The small molecule below binds the protein below.
Small molecule (SMILES): Nc1ccn([C@@H]2O[C@H](CO[P](=O)(O)O[C@H]3[C@@H](O)[C@H](n4cnc5c(N)ncnc54)O[C@@H]3CO[P](=O)(O)O[C@H]3[C@@H](O)[C@H](n4cnc5c(=O)nc(N)[nH]c54)O[C@@H]3CO[P](=O)(O)O[C@H]3[C@@H](O)[C@H](n4cnc5c(N)ncnc54)O[C@@H]3CO[P](=O)(O)O[C@H]3[C@@H](O)[C@H](n4cnc5c(N)ncnc54)O[C@@H]3CO[P](=O)(O)O[C@H]3[C@@H](O)[C@H](n4ccc(=O)[nH]c4=O)O[C@@H]3CO[P](=O)(O)O[C@H]3[C@@H](O)[C@H](n4ccc(N)nc4=O)O[C@@H]3CO[P](=O)(O)O[C@H]3[C@@H](O)[C@H](n4ccc(=O)[nH]c4=O)O[C@@H]3CO[P](=O)(O)O[C@H]3[C@@H](O)[C@H](n4cnc5c(=O)nc(N)[nH]c54)O[C@@H]3CO)[C@@H](O)[C@H]2O)c(=O)n1

Sequence of chain 13.C:
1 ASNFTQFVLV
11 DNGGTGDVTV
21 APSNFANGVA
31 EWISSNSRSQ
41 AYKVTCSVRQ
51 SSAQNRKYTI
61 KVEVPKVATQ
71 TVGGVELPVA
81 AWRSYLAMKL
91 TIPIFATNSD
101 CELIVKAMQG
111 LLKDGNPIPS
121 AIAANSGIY

Sequence of chain 47.C:
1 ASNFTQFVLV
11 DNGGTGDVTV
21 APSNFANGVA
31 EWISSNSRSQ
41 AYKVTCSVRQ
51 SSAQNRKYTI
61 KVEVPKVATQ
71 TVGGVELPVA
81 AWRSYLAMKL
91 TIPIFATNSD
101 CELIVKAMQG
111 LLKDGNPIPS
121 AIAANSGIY

Binding-site contacts:
Ligand atom C5' contacts residue LYS57 of chain 47.C at 3.8 Å.
Ligand atom N6 contacts residue THR45 of chain 13.C at 2.8 Å (h-bond).
Ligand atom C5 contacts residue THR45 of chain 13.C at 3.4 Å.
Ligand atom N1 contacts residue SER47 of chain 13.C at 2.7 Å (h-bond).
Ligand atom P contacts residue SER51 of chain 47.C at 3.2 Å.
Ligand atom N7 contacts residue LYS61 of chain 13.C at 3.4 Å.
Ligand atom N6 contacts residue CYS46 of chain 13.C at 3.6 Å (h-bond).
Ligand atom OP1 contacts residue LYS57 of chain 47.C at 2.9 Å.
Ligand atom OP2 contacts residue TYR85 of chain 13.C at 2.6 Å (h-bond).
Ligand atom C6 contacts residue THR45 of chain 13.C at 3.4 Å.
Ligand atom OP1 contacts residue SER52 of chain 47.C at 3.1 Å.
Ligand atom OP1 contacts residue SER51 of chain 47.C at 2.7 Å (h-bond).
Ligand atom OP1 contacts residue ARG49 of chain 47.C at 2.6 Å (salt-bridge).
Ligand atom C2 contacts residue SER47 of chain 13.C at 3.2 Å.
Ligand atom OP2 contacts residue LYS57 of chain 47.C at 3.0 Å (salt-bridge).
Ligand atom P contacts residue LYS57 of chain 47.C at 3.1 Å.
Ligand atom C8 contacts residue LYS61 of chain 13.C at 3.6 Å.
Ligand atom N7 contacts residue THR45 of chain 13.C at 2.7 Å (h-bond).
Ligand atom N1 contacts residue THR59 of chain 13.C at 3.4 Å.
Ligand atom C6 contacts residue THR59 of chain 13.C at 3.5 Å.
Ligand atom OP1 contacts residue ASN55 of chain 47.C at 3.2 Å.
Ligand atom OP2 contacts residue LYS57 of chain 47.C at 3.5 Å (salt-bridge).
Ligand atom C5' contacts residue ARG49 of chain 47.C at 2.6 Å.
Ligand atom O4' contacts residue LYS61 of chain 13.C at 3.7 Å.
Ligand atom N6 contacts residue THR59 of chain 13.C at 2.7 Å (h-bond).
Ligand atom N7 contacts residue TYR85 of chain 13.C at 3.8 Å.
Ligand atom O3' contacts residue SER51 of chain 47.C at 3.3 Å (h-bond).
Ligand atom OP2 contacts residue LYS43 of chain 13.C at 2.7 Å (salt-bridge).
Ligand atom C4' contacts residue ARG49 of chain 47.C at 3.6 Å.
Ligand atom OP2 contacts residue LYS89 of chain 47.C at 3.5 Å (salt-bridge).
Ligand atom OP1 contacts residue LYS89 of chain 47.C at 3.5 Å (salt-bridge).
Ligand atom OP1 contacts residue ASN55 of chain 47.C at 3.0 Å (h-bond).
Ligand atom OP2 contacts residue THR91 of chain 47.C at 3.7 Å.
Ligand atom O5' contacts residue ARG49 of chain 47.C at 3.6 Å (salt-bridge).
Ligand atom OP2 contacts residue SER51 of chain 47.C at 3.3 Å (h-bond).
Ligand atom O5' contacts residue LYS89 of chain 47.C at 3.2 Å (salt-bridge).
Ligand atom O5' contacts residue LYS57 of chain 47.C at 2.8 Å (salt-bridge).
Ligand atom P contacts residue ARG49 of chain 47.C at 3.7 Å.
Ligand atom O3' contacts residue ARG49 of chain 47.C at 3.6 Å (salt-bridge).
Ligand atom N9 contacts residue LYS61 of chain 13.C at 3.8 Å.